Binding-site contacts:
Ligand atom C4 contacts residue TYR66 of chain 1.E at 3.8 Å (hydrophobic).
Ligand atom C3 contacts residue SER18 of chain 1.E at 3.8 Å.
Ligand atom C3 contacts residue HIS57 of chain 1.E at 3.9 Å.
Ligand atom C4 contacts residue HIS57 of chain 1.E at 3.9 Å.
Ligand atom C5 contacts residue ASP71 of chain 1.E at 3.8 Å.
Ligand atom C3 contacts residue LYS59 of chain 1.E at 3.8 Å.
Ligand atom C3 contacts residue TYR66 of chain 1.E at 4.1 Å (hydrophobic).
Ligand atom C2 contacts residue SER18 of chain 1.E at 4.2 Å.
Ligand atom C6 contacts residue HIS57 of chain 1.E at 4.2 Å.
Ligand atom C6 contacts residue TYR68 of chain 1.E at 3.3 Å (hydrophobic).
Ligand atom O5 contacts residue TYR68 of chain 1.E at 4.4 Å.
Ligand atom O5 contacts residue TYR66 of chain 1.E at 2.9 Å (h-bond).
Ligand atom O3 contacts residue THR48 of chain 1.E at 3.8 Å.
Ligand atom O4 contacts residue THR48 of chain 1.E at 3.7 Å.
Ligand atom C2 contacts residue LYS59 of chain 1.E at 4.4 Å.
Ligand atom C1 contacts residue TYR66 of chain 1.E at 3.6 Å (hydrophobic).
Ligand atom C6 contacts residue ASP71 of chain 1.E at 3.0 Å.
Ligand atom O5 contacts residue ASP71 of chain 1.E at 4.2 Å.
Ligand atom O2 contacts residue LYS59 of chain 1.E at 4.0 Å.
Ligand atom O4 contacts residue TYR66 of chain 1.E at 2.8 Å (h-bond).
Ligand atom C5 contacts residue TYR66 of chain 1.E at 3.9 Å (hydrophobic).
Ligand atom C5 contacts residue HIS57 of chain 1.E at 3.7 Å.
Ligand atom C6 contacts residue TYR66 of chain 1.E at 4.3 Å (hydrophobic).
Ligand atom C4 contacts residue THR48 of chain 1.E at 3.6 Å.
Ligand atom O6 contacts residue TYR68 of chain 1.E at 3.9 Å.
Ligand atom S1 contacts residue TYR66 of chain 1.E at 3.9 Å.
Ligand atom O3 contacts residue LYS59 of chain 1.E at 2.7 Å (salt-bridge).
Ligand atom O3 contacts residue HIS57 of chain 1.E at 4.3 Å.
Ligand atom C4 contacts residue ASP71 of chain 1.E at 3.3 Å.
Ligand atom O6 contacts residue HIS57 of chain 1.E at 3.6 Å.
Ligand atom C2 contacts residue TYR66 of chain 1.E at 3.5 Å (hydrophobic).
Ligand atom O2 contacts residue GLN22 of chain 1.E at 4.4 Å.
Ligand atom O6 contacts residue THR48 of chain 1.E at 4.2 Å.
Ligand atom O4 contacts residue GLY17 of chain 1.E at 4.2 Å.
Ligand atom O6 contacts residue ASN50 of chain 1.E at 3.4 Å.
Ligand atom C6 contacts residue ASN50 of chain 1.E at 4.2 Å.
Ligand atom O6 contacts residue ASP71 of chain 1.E at 2.5 Å (salt-bridge).
Ligand atom O4 contacts residue SER18 of chain 1.E at 3.9 Å.
Ligand atom O3 contacts residue SER18 of chain 1.E at 2.6 Å (h-bond).
Ligand atom O4 contacts residue ASP71 of chain 1.E at 2.4 Å (salt-bridge).

Sequence of chain 1.E:
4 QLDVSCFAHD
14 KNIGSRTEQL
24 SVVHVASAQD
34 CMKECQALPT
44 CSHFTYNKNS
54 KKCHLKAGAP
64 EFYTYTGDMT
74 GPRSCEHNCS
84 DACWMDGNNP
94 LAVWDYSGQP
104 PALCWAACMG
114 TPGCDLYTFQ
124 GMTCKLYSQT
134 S

A protein and the small-molecule ligand that binds it are described below.
Small molecule (SMILES): OC[C@H]1O[C@@H](S)[C@H](O)[C@@H](O)[C@H]1O